A protein and the small-molecule ligand that binds it are described below.
Small molecule (SMILES): CC(=O)N[C@@H]1[C@@H](O)[C@H](O)[C@@H](CO)O[C@H]1O

Binding-site contacts:
Ligand atom O7 contacts residue ASN33 of chain 1.B at 3.7 Å.
Ligand atom C5 contacts residue ASN33 of chain 1.B at 3.7 Å.
Ligand atom C7 contacts residue ASN33 of chain 1.B at 3.5 Å.
Ligand atom C4 contacts residue ASN33 of chain 1.B at 4.2 Å.
Ligand atom C1 contacts residue LYS34 of chain 1.B at 4.2 Å.
Ligand atom N2 contacts residue ASN33 of chain 1.B at 2.9 Å (h-bond).
Ligand atom O5 contacts residue LYS34 of chain 1.B at 3.2 Å (salt-bridge).
Ligand atom C6 contacts residue LYS34 of chain 1.B at 3.6 Å.
Ligand atom C1 contacts residue ASN33 of chain 1.B at 1.4 Å.
Ligand atom O5 contacts residue ASN33 of chain 1.B at 2.4 Å (h-bond).
Ligand atom C5 contacts residue LYS34 of chain 1.B at 4.0 Å.
Ligand atom C3 contacts residue ASN33 of chain 1.B at 3.8 Å.
Ligand atom C2 contacts residue ASN33 of chain 1.B at 2.5 Å.

Sequence of chain 1.B:
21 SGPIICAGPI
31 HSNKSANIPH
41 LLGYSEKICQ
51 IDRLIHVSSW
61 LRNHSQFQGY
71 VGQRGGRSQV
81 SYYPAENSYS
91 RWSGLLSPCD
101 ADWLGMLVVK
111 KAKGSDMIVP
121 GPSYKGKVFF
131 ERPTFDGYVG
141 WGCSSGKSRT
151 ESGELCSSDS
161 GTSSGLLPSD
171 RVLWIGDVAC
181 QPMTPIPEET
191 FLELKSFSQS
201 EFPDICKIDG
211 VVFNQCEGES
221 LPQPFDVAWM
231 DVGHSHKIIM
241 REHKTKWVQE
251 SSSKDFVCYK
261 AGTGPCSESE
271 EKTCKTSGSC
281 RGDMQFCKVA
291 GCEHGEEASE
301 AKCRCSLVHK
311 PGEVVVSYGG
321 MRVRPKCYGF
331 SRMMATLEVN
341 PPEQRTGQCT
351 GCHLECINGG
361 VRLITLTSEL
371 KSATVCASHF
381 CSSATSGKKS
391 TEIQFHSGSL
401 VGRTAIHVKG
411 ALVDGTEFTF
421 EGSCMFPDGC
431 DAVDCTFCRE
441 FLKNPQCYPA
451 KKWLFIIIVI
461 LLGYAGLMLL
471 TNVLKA